A small-molecule ligand and the protein it binds are described below.
Small molecule (SMILES): Nc1nnc(NCc2cccs2)s1

Sequence of chain 1.B:
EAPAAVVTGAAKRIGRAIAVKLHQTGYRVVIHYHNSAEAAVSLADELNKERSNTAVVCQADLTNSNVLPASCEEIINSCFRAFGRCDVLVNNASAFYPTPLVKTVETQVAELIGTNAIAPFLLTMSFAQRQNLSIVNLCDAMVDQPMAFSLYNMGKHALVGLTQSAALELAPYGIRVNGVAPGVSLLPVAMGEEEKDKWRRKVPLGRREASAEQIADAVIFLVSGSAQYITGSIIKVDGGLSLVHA

Binding-site contacts:
Ligand atom CAK contacts residue PHE97 of chain 1.B at 3.5 Å (hydrophobic).
Ligand atom CAE contacts residue LEU209 of chain 1.B at 4.2 Å (hydrophobic).
Ligand atom SAD contacts residue LEU209 of chain 1.B at 4.4 Å.
Ligand atom CAE contacts residue CME168 of chain 1.B at 3.7 Å.
Ligand atom CAK contacts residue SER95 of chain 1.B at 4.0 Å.
Ligand atom NAL contacts residue PHE97 of chain 1.B at 3.8 Å.
Ligand atom NAL contacts residue NAP1 of chain 1.I at 2.6 Å (h-bond).
Ligand atom CAA contacts residue LEU209 of chain 1.B at 4.3 Å (hydrophobic).
Ligand atom CAK contacts residue NAP1 of chain 1.I at 3.2 Å.
Ligand atom NAI contacts residue TYR174 of chain 1.B at 3.2 Å (h-bond).
Ligand atom CAA contacts residue VAL206 of chain 1.B at 3.5 Å (hydrophobic).
Ligand atom SAD contacts residue MET213 of chain 1.B at 4.3 Å.
Ligand atom NAM contacts residue SER95 of chain 1.B at 3.1 Å (h-bond).
Ligand atom CAF contacts residue PRO210 of chain 1.B at 4.4 Å (hydrophobic).
Ligand atom NAI contacts residue NAP1 of chain 1.I at 3.6 Å (h-bond).
Ligand atom CAB contacts residue NAP1 of chain 1.I at 3.9 Å.
Ligand atom NAI contacts residue PHE97 of chain 1.B at 3.7 Å.
Ligand atom CAH contacts residue NAP1 of chain 1.I at 3.6 Å.
Ligand atom NAG contacts residue PHE97 of chain 1.B at 4.1 Å.
Ligand atom NAM contacts residue PHE97 of chain 1.B at 3.6 Å.
Ligand atom NAG contacts residue NAP1 of chain 1.I at 3.5 Å.
Ligand atom CAH contacts residue PHE97 of chain 1.B at 3.9 Å (hydrophobic).
Ligand atom CAC contacts residue PHE97 of chain 1.B at 4.4 Å (hydrophobic).
Ligand atom CAF contacts residue NAP1 of chain 1.I at 3.9 Å.
Ligand atom CAF contacts residue PHE97 of chain 1.B at 4.0 Å (hydrophobic).
Ligand atom CAB contacts residue VAL206 of chain 1.B at 4.0 Å (hydrophobic).
Ligand atom SAJ contacts residue NAP1 of chain 1.I at 3.6 Å (h-bond).
Ligand atom SAD contacts residue PHE97 of chain 1.B at 4.3 Å.
Ligand atom CAC contacts residue PRO210 of chain 1.B at 4.4 Å (hydrophobic).
Ligand atom SAD contacts residue PRO210 of chain 1.B at 4.0 Å.
Ligand atom CAE contacts residue TRP221 of chain 1.B at 3.8 Å (hydrophobic).
Ligand atom NAL contacts residue TYR174 of chain 1.B at 3.1 Å (h-bond).
Ligand atom NAL contacts residue SER95 of chain 1.B at 4.0 Å.
Ligand atom NAM contacts residue NAP1 of chain 1.I at 3.0 Å (h-bond).
Ligand atom CAK contacts residue TYR174 of chain 1.B at 4.4 Å (hydrophobic).
Ligand atom CAC contacts residue NAP1 of chain 1.I at 4.2 Å.
Ligand atom CAB contacts residue GLY205 of chain 1.B at 4.5 Å.
Ligand atom CAA contacts residue TRP221 of chain 1.B at 4.2 Å (hydrophobic).
Ligand atom SAD contacts residue CME168 of chain 1.B at 3.9 Å.
Ligand atom SAJ contacts residue PHE97 of chain 1.B at 3.9 Å.